A small-molecule ligand and the protein it binds are described below.
Small molecule (SMILES): CC(=O)N[C@@H]1[C@@H](O)[C@H](O)[C@@H](CO)O[C@H]1O

Binding-site contacts:
Ligand atom O3 contacts residue ASN674 of chain 1.A at 3.3 Å (h-bond).
Ligand atom C1 contacts residue ASN674 of chain 1.A at 1.4 Å.
Ligand atom C2 contacts residue ASN674 of chain 1.A at 2.5 Å.
Ligand atom C7 contacts residue ASN674 of chain 1.A at 3.4 Å.
Ligand atom O7 contacts residue ASN674 of chain 1.A at 2.9 Å (h-bond).
Ligand atom C4 contacts residue ASN674 of chain 1.A at 4.2 Å.
Ligand atom N2 contacts residue ASN674 of chain 1.A at 3.5 Å (h-bond).
Ligand atom O5 contacts residue ASN674 of chain 1.A at 2.4 Å (h-bond).
Ligand atom C3 contacts residue ASN674 of chain 1.A at 3.5 Å.
Ligand atom C5 contacts residue ASN674 of chain 1.A at 3.7 Å.

Sequence of chain 1.A:
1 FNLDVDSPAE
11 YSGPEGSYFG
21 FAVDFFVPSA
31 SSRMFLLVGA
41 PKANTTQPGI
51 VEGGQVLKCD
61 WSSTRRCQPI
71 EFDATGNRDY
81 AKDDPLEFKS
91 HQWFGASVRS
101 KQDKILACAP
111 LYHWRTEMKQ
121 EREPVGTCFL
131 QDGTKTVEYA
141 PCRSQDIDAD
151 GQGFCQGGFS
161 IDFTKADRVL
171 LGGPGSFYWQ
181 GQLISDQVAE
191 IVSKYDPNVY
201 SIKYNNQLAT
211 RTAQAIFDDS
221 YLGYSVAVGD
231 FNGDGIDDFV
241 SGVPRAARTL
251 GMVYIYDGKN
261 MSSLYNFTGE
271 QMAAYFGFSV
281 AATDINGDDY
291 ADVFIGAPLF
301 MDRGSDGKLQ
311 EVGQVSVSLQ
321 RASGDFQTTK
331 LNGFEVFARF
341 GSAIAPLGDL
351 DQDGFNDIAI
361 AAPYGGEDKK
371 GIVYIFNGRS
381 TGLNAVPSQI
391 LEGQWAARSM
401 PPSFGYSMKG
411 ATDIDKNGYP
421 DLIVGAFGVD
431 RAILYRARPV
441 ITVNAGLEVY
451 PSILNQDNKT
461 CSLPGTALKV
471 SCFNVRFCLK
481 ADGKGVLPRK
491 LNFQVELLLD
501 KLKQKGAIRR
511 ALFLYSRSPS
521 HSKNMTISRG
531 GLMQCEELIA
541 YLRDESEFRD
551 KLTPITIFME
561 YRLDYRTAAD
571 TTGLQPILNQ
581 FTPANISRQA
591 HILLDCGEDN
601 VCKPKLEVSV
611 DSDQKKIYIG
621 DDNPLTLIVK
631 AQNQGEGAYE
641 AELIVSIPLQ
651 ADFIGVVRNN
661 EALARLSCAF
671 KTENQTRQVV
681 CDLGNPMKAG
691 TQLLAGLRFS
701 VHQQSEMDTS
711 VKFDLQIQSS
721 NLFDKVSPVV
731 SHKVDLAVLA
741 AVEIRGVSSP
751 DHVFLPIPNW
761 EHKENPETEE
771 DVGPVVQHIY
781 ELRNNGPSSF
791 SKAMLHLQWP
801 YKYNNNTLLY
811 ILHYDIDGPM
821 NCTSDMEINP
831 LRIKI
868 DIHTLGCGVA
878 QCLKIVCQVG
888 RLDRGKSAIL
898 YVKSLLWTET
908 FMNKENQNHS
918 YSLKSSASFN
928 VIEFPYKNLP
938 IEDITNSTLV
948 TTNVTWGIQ